Sequence of chain 1.I:
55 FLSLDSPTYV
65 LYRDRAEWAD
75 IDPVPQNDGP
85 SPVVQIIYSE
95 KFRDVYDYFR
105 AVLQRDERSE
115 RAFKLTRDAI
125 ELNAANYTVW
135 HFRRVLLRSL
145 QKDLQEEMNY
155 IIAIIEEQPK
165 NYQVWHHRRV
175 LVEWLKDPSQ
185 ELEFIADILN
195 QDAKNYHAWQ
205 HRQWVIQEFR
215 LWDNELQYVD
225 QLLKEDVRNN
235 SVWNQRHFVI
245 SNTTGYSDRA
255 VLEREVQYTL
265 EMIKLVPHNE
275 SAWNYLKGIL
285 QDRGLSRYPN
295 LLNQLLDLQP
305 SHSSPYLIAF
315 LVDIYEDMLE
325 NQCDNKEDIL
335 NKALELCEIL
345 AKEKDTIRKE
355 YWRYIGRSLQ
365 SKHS

Binding-site contacts:
Ligand atom O1A contacts residue LYS198 of chain 1.I at 3.6 Å (salt-bridge).
Ligand atom O1B contacts residue LYS266 of chain 1.J at 2.9 Å (salt-bridge).
Ligand atom C18 contacts residue TYR126 of chain 1.J at 3.7 Å (hydrophobic).
Ligand atom C1 contacts residue HIS201 of chain 1.I at 3.6 Å.
Ligand atom C11 contacts residue ARG173 of chain 1.J at 3.7 Å.
Ligand atom O1A contacts residue TYR200 of chain 1.I at 3.1 Å (h-bond).
Ligand atom O1B contacts residue ARG263 of chain 1.J at 3.0 Å (salt-bridge).
Ligand atom O1 contacts residue HIS201 of chain 1.I at 3.9 Å.
Ligand atom C17 contacts residue TYR126 of chain 1.J at 3.9 Å (hydrophobic).
Ligand atom C19 contacts residue ASN345 of chain 1.J at 3.7 Å.
Ligand atom PB contacts residue ARG263 of chain 1.J at 3.7 Å.
Ligand atom C16 contacts residue TYR176 of chain 1.J at 3.9 Å (hydrophobic).
Ligand atom C15 contacts residue TYR176 of chain 1.J at 3.9 Å (hydrophobic).
Ligand atom C19 contacts residue TYR126 of chain 1.J at 3.8 Å (hydrophobic).
Ligand atom C2 contacts residue TYR166 of chain 1.I at 3.7 Å (hydrophobic).
Ligand atom C12 contacts residue CYS225 of chain 1.J at 3.8 Å (hydrophobic).
Ligand atom C10 contacts residue TRP275 of chain 1.J at 3.5 Å (hydrophobic).
Ligand atom O2B contacts residue TYR272 of chain 1.J at 3.5 Å (h-bond).
Ligand atom O1A contacts residue ARG263 of chain 1.J at 3.0 Å (salt-bridge).
Ligand atom O2A contacts residue LYS164 of chain 1.I at 3.0 Å (salt-bridge).
Ligand atom O3B contacts residue TYR272 of chain 1.J at 3.8 Å.
Ligand atom C14 contacts residue PHE10 of chain 1.Q at 3.8 Å (hydrophobic).
Ligand atom C4 contacts residue VAL8 of chain 1.Q at 3.7 Å (hydrophobic).
Ligand atom O2B contacts residue HIS219 of chain 1.J at 2.6 Å (h-bond).
Ligand atom C9 contacts residue GLY221 of chain 1.J at 3.9 Å.
Ligand atom C13 contacts residue ARG173 of chain 1.J at 3.8 Å.
Ligand atom N3 contacts residue TYR166 of chain 1.I at 3.9 Å.
Ligand atom C15 contacts residue ARG173 of chain 1.J at 3.8 Å.
Ligand atom C20 contacts residue THR127 of chain 1.J at 3.6 Å.
Ligand atom O1A contacts residue ASN199 of chain 1.I at 3.9 Å.
Ligand atom C6 contacts residue HIS219 of chain 1.J at 3.6 Å.
Ligand atom C5 contacts residue TYR166 of chain 1.I at 3.7 Å (hydrophobic).
Ligand atom O2B contacts residue ARG263 of chain 1.J at 3.7 Å.
Ligand atom C12 contacts residue ARG173 of chain 1.J at 3.8 Å.
Ligand atom C9 contacts residue TRP275 of chain 1.J at 3.9 Å (hydrophobic).
Ligand atom C10 contacts residue TYR272 of chain 1.J at 3.5 Å (hydrophobic).
Ligand atom C1 contacts residue TYR200 of chain 1.I at 3.4 Å (hydrophobic).
Ligand atom C14 contacts residue ILE9 of chain 1.Q at 3.8 Å (hydrophobic).
Ligand atom C12 contacts residue TRP275 of chain 1.J at 3.8 Å (hydrophobic).
Ligand atom C14 contacts residue ARG173 of chain 1.J at 3.6 Å.

Sequence of chain 1.J:
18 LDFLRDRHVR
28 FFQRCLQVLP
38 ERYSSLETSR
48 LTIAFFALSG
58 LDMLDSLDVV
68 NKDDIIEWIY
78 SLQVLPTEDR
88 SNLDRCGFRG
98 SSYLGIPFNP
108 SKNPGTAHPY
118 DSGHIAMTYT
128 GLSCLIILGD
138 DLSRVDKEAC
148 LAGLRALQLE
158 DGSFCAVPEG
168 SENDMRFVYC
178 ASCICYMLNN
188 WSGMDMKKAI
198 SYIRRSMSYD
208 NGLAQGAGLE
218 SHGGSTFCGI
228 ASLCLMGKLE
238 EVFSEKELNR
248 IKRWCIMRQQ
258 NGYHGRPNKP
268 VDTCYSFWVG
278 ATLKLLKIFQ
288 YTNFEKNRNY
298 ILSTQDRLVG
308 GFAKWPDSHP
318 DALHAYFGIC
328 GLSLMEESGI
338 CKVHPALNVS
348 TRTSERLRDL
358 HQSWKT

Sequence of chain 1.Q:
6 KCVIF

A small-molecule ligand and the protein it binds are described below.
Small molecule (SMILES): CC(C)=CCC/C(C)=C/CC/C(C)=C/CCN(C)CCO[P](=O)(O)OP(=O)(O)O